Binding-site contacts:
Ligand atom O5 contacts residue GLY160 of chain 1.C at 4.0 Å.
Ligand atom C8 contacts residue ASN224 of chain 1.C at 3.5 Å.
Ligand atom C5 contacts residue GLY159 of chain 1.C at 4.5 Å.
Ligand atom C6 contacts residue GLY160 of chain 1.C at 3.5 Å.
Ligand atom C1 contacts residue LYS161 of chain 1.C at 3.6 Å.
Ligand atom C5 contacts residue ASN224 of chain 1.C at 3.6 Å.
Ligand atom O6 contacts residue LEU128 of chain 1.C at 4.5 Å.
Ligand atom C7 contacts residue GLY159 of chain 1.C at 4.0 Å.
Ligand atom C6 contacts residue LYS161 of chain 1.C at 3.7 Å.
Ligand atom C4 contacts residue ASN224 of chain 1.C at 4.3 Å.
Ligand atom C6 contacts residue GLY159 of chain 1.C at 3.9 Å.
Ligand atom C8 contacts residue GLY159 of chain 1.C at 3.3 Å.
Ligand atom O5 contacts residue LYS161 of chain 1.C at 3.5 Å.
Ligand atom O7 contacts residue THR226 of chain 1.C at 4.5 Å.
Ligand atom C5 contacts residue LYS161 of chain 1.C at 3.7 Å.
Ligand atom C1 contacts residue ASN224 of chain 1.C at 1.5 Å.
Ligand atom O7 contacts residue ASN224 of chain 1.C at 4.2 Å.
Ligand atom C3 contacts residue ASN224 of chain 1.C at 3.9 Å.
Ligand atom O5 contacts residue ASN224 of chain 1.C at 2.3 Å (h-bond).
Ligand atom C2 contacts residue ASN224 of chain 1.C at 2.7 Å.
Ligand atom C5 contacts residue GLY160 of chain 1.C at 4.0 Å.
Ligand atom O6 contacts residue GLY160 of chain 1.C at 4.0 Å.
Ligand atom C7 contacts residue ASN224 of chain 1.C at 3.4 Å.
Ligand atom N2 contacts residue GLY159 of chain 1.C at 4.3 Å.
Ligand atom N2 contacts residue ASN224 of chain 1.C at 2.9 Å.

Sequence of chain 1.C:
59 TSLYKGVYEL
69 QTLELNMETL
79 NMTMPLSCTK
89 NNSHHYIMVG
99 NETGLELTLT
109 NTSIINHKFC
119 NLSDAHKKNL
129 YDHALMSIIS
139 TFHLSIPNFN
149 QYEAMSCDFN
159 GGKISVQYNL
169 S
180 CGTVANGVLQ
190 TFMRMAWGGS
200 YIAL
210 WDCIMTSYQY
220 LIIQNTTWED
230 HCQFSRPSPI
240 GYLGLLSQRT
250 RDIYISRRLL

The small molecule below binds the protein below.
Small molecule (SMILES): CC(=O)N[C@H]1[C@H](O[C@H]2[C@H](O)[C@@H](NC(C)=O)CO[C@@H]2CO)O[C@H](CO)[C@@H](O)[C@@H]1O